Binding-site contacts:
Ligand atom C1 contacts residue SER615 of chain 1.D at 4.4 Å.
Ligand atom C8 contacts residue SER615 of chain 1.D at 3.9 Å.
Ligand atom C7 contacts residue TRP616 of chain 1.D at 4.2 Å (hydrophobic).
Ligand atom C2 contacts residue SER615 of chain 1.D at 3.6 Å.
Ligand atom C7 contacts residue SER615 of chain 1.D at 3.8 Å.
Ligand atom C7 contacts residue ASN613 of chain 1.D at 3.8 Å.
Ligand atom C2 contacts residue ASN613 of chain 1.D at 2.6 Å.
Ligand atom C5 contacts residue ASN613 of chain 1.D at 3.8 Å.
Ligand atom C4 contacts residue ASN613 of chain 1.D at 4.4 Å.
Ligand atom C8 contacts residue TRP616 of chain 1.D at 3.7 Å (hydrophobic).
Ligand atom O7 contacts residue ASN613 of chain 1.D at 4.1 Å.
Ligand atom N2 contacts residue TRP616 of chain 1.D at 4.4 Å.
Ligand atom C8 contacts residue ILE643 of chain 1.D at 4.2 Å (hydrophobic).
Ligand atom N2 contacts residue SER615 of chain 1.D at 2.9 Å (h-bond).
Ligand atom O5 contacts residue ASN613 of chain 1.D at 2.5 Å (h-bond).
Ligand atom C1 contacts residue ASN613 of chain 1.D at 1.5 Å.
Ligand atom N2 contacts residue ASN613 of chain 1.D at 3.0 Å (h-bond).
Ligand atom C3 contacts residue ASN613 of chain 1.D at 4.0 Å.

Sequence of chain 1.D:
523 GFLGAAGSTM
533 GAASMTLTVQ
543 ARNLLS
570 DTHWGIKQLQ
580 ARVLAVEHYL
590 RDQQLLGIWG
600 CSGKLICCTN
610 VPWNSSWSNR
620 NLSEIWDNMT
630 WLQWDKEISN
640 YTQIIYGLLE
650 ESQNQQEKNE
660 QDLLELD

A small-molecule ligand and the protein it binds are described below.
Small molecule (SMILES): CC(=O)N[C@@H]1[C@@H](O)[C@H](O)[C@@H](CO)O[C@H]1O